Sequence of chain 1.A:
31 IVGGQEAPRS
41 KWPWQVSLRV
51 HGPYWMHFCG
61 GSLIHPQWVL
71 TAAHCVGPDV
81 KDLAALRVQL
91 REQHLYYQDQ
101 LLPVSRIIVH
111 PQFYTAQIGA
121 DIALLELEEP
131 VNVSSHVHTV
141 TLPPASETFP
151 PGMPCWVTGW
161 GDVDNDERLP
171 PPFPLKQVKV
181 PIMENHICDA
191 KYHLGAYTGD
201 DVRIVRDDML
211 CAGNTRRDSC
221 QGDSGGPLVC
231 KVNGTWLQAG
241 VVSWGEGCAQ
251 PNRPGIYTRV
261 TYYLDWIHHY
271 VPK

Binding-site contacts:
Ligand atom NH2 contacts residue SER219 of chain 1.A at 3.2 Å (h-bond).
Ligand atom C2 contacts residue HIS74 of chain 1.A at 2.8 Å.
Ligand atom O1 contacts residue GLN221 of chain 1.A at 2.9 Å (h-bond).
Ligand atom OE2 contacts residue GLN221 of chain 1.A at 3.5 Å.
Ligand atom CZ contacts residue SER219 of chain 1.A at 3.5 Å.
Ligand atom N2 contacts residue HIS74 of chain 1.A at 2.9 Å (h-bond).
Ligand atom C3 contacts residue SER224 of chain 1.A at 2.1 Å.
Ligand atom O2 contacts residue SER224 of chain 1.A at 2.5 Å (h-bond).
Ligand atom OE2 contacts residue CA1 of chain 1.M at 3.2 Å.
Ligand atom C3 contacts residue HIS74 of chain 1.A at 1.4 Å.
Ligand atom O2 contacts residue GLN221 of chain 1.A at 3.5 Å.
Ligand atom CG1 contacts residue SER243 of chain 1.A at 3.5 Å.
Ligand atom NH1 contacts residue GLY247 of chain 1.A at 2.9 Å (h-bond).
Ligand atom CA1 contacts residue SER243 of chain 1.A at 3.3 Å.
Ligand atom CB1 contacts residue SER224 of chain 1.A at 2.8 Å.
Ligand atom NE contacts residue TRP244 of chain 1.A at 3.7 Å.
Ligand atom NH1 contacts residue TRP244 of chain 1.A at 3.7 Å.
Ligand atom CA1 contacts residue TRP244 of chain 1.A at 3.7 Å (hydrophobic).
Ligand atom NE contacts residue SER219 of chain 1.A at 3.6 Å.
Ligand atom N contacts residue GLY245 of chain 1.A at 3.4 Å (h-bond).
Ligand atom NH1 contacts residue GLY245 of chain 1.A at 3.4 Å.
Ligand atom CD contacts residue CA1 of chain 1.M at 3.6 Å.
Ligand atom O contacts residue GLY245 of chain 1.A at 3.0 Å (h-bond).
Ligand atom CB1 contacts residue CYS220 of chain 1.A at 3.2 Å (hydrophobic).
Ligand atom N contacts residue GLN117 of chain 1.A at 3.3 Å (h-bond).
Ligand atom CZ contacts residue TRP244 of chain 1.A at 3.5 Å (hydrophobic).
Ligand atom OE1 contacts residue CA1 of chain 1.M at 3.1 Å.
Ligand atom C1 contacts residue SER243 of chain 1.A at 3.4 Å.
Ligand atom CD contacts residue GLN221 of chain 1.A at 3.5 Å.
Ligand atom O contacts residue TRP244 of chain 1.A at 3.5 Å.
Ligand atom N2 contacts residue SER243 of chain 1.A at 2.8 Å (h-bond).
Ligand atom C2 contacts residue SER224 of chain 1.A at 1.3 Å.
Ligand atom C1 contacts residue HIS74 of chain 1.A at 3.5 Å.
Ligand atom O2 contacts residue GLY222 of chain 1.A at 2.8 Å (h-bond).
Ligand atom N2 contacts residue SER224 of chain 1.A at 3.0 Å (h-bond).
Ligand atom CA2 contacts residue HIS74 of chain 1.A at 3.4 Å.
Ligand atom NH2 contacts residue GLY255 of chain 1.A at 3.2 Å.
Ligand atom NH2 contacts residue ASP218 of chain 1.A at 3.0 Å (salt-bridge).
Ligand atom CA2 contacts residue SER224 of chain 1.A at 2.3 Å.
Ligand atom CG contacts residue GLN221 of chain 1.A at 3.4 Å.

A small-molecule ligand and the protein it binds are described below.
Small molecule (SMILES): NC(=[NH2+])NCCC[C@H](NC(=O)CNC(=O)[C@@H](N)CCC(=O)O)[C@H](O)CCl